This protein binds this small molecule.
Small molecule (SMILES): CC(=O)N[C@@H]1[C@@H](O)[C@H](O)[C@@H](CO)O[C@H]1O

Binding-site contacts:
Ligand atom C1 contacts residue ASN165 of chain 1.A at 1.4 Å.
Ligand atom C6 contacts residue ASN165 of chain 1.A at 4.4 Å.
Ligand atom O6 contacts residue ASN165 of chain 1.A at 3.8 Å.
Ligand atom O5 contacts residue GLU132 of chain 1.A at 4.0 Å.
Ligand atom N2 contacts residue ASN165 of chain 1.A at 2.9 Å (h-bond).
Ligand atom O6 contacts residue ASN164 of chain 1.A at 4.3 Å.
Ligand atom C3 contacts residue ASN165 of chain 1.A at 3.8 Å.
Ligand atom C5 contacts residue ASN165 of chain 1.A at 3.7 Å.
Ligand atom O5 contacts residue ASN165 of chain 1.A at 2.4 Å (h-bond).
Ligand atom C1 contacts residue GLU132 of chain 1.A at 3.6 Å.
Ligand atom C4 contacts residue ASN165 of chain 1.A at 4.3 Å.
Ligand atom C7 contacts residue ASN165 of chain 1.A at 3.9 Å.
Ligand atom C2 contacts residue ASN165 of chain 1.A at 2.5 Å.

Sequence of chain 1.A:
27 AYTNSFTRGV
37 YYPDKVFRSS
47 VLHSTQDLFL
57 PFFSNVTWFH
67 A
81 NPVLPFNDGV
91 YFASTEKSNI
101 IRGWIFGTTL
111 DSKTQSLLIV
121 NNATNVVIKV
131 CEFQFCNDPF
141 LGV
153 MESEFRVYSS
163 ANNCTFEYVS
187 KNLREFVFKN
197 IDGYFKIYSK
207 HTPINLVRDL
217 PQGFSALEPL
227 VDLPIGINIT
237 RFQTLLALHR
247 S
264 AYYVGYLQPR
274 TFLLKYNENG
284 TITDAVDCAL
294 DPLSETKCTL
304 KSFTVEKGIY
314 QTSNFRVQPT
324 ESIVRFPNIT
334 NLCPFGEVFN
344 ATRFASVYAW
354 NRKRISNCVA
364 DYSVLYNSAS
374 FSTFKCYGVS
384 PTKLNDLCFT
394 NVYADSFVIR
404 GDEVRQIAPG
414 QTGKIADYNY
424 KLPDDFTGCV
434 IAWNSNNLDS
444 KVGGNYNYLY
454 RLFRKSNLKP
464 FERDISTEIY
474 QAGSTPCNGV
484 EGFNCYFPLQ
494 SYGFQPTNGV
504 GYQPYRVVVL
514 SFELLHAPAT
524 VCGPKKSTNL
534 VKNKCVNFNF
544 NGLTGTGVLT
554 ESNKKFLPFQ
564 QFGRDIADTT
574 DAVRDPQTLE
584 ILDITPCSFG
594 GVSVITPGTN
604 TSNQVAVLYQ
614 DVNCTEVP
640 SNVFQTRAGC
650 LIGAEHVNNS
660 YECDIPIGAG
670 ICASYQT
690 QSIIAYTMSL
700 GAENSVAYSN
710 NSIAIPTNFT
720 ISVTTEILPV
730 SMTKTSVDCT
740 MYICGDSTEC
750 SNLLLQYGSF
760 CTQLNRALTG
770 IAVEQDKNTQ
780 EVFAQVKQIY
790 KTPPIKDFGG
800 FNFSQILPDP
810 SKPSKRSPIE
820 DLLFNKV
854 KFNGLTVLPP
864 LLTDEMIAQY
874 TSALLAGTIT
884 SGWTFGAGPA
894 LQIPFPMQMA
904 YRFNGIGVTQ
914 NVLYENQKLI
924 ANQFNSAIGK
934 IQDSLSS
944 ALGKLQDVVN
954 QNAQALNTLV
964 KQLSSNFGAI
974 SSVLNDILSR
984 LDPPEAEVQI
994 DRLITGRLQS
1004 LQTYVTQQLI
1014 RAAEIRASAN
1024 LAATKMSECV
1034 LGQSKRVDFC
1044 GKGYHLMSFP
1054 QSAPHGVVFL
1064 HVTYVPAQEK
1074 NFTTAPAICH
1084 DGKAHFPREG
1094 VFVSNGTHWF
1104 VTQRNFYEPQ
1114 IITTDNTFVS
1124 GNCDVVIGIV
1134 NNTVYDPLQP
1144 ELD